Binding-site contacts:
Ligand atom C8 contacts residue GLU120 of chain 1.A at 4.0 Å.
Ligand atom C11 contacts residue GLU120 of chain 1.A at 4.3 Å.
Ligand atom C4 contacts residue ARG118 of chain 1.A at 4.0 Å.
Ligand atom C7 contacts residue ARG118 of chain 1.A at 3.5 Å.
Ligand atom C2 contacts residue ARG118 of chain 1.A at 4.1 Å.
Ligand atom N1 contacts residue SER119 of chain 1.A at 3.4 Å (h-bond).
Ligand atom N contacts residue SER119 of chain 1.A at 4.5 Å.
Ligand atom N contacts residue ARG118 of chain 1.A at 3.3 Å.
Ligand atom C6 contacts residue SER119 of chain 1.A at 4.3 Å.
Ligand atom C7 contacts residue GLU120 of chain 1.A at 4.0 Å.
Ligand atom C3 contacts residue SER119 of chain 1.A at 3.4 Å.
Ligand atom C3 contacts residue ARG118 of chain 1.A at 3.3 Å.
Ligand atom C6 contacts residue GLU120 of chain 1.A at 4.3 Å.
Ligand atom C10 contacts residue GLU120 of chain 1.A at 3.5 Å.
Ligand atom C8 contacts residue SER119 of chain 1.A at 4.2 Å.
Ligand atom C9 contacts residue GLU120 of chain 1.A at 4.0 Å.
Ligand atom C8 contacts residue ARG118 of chain 1.A at 4.2 Å.
Ligand atom CL1 contacts residue GLU120 of chain 1.A at 4.1 Å.
Ligand atom CL contacts residue GLU120 of chain 1.A at 4.5 Å.
Ligand atom C5 contacts residue SER119 of chain 1.A at 4.4 Å.
Ligand atom C5 contacts residue ARG118 of chain 1.A at 4.4 Å.
Ligand atom N1 contacts residue ARG118 of chain 1.A at 3.6 Å.
Ligand atom N contacts residue GLY122 of chain 1.A at 4.0 Å.
Ligand atom C6 contacts residue ARG118 of chain 1.A at 4.4 Å.
Ligand atom C3 contacts residue GLY122 of chain 1.A at 3.9 Å.
Ligand atom C2 contacts residue SER119 of chain 1.A at 3.9 Å.
Ligand atom C7 contacts residue SER119 of chain 1.A at 3.9 Å.

The protein below binds the small molecule below.
Small molecule (SMILES): O=C(Nc1cccnc1)c1ccc(Cl)cc1Cl

Sequence of chain 1.A:
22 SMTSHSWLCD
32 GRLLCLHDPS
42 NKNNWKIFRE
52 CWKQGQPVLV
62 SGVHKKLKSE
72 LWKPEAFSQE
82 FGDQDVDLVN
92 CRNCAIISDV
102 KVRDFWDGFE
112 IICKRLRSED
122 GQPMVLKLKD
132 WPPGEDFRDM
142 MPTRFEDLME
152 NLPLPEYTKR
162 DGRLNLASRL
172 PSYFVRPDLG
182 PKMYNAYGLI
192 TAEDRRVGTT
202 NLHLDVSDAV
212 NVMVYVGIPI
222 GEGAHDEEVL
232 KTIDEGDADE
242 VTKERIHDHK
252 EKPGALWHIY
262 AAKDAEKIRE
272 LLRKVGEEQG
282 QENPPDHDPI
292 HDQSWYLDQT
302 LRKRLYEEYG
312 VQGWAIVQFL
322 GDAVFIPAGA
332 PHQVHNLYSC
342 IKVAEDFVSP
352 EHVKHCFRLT